Sequence of chain 1.B:
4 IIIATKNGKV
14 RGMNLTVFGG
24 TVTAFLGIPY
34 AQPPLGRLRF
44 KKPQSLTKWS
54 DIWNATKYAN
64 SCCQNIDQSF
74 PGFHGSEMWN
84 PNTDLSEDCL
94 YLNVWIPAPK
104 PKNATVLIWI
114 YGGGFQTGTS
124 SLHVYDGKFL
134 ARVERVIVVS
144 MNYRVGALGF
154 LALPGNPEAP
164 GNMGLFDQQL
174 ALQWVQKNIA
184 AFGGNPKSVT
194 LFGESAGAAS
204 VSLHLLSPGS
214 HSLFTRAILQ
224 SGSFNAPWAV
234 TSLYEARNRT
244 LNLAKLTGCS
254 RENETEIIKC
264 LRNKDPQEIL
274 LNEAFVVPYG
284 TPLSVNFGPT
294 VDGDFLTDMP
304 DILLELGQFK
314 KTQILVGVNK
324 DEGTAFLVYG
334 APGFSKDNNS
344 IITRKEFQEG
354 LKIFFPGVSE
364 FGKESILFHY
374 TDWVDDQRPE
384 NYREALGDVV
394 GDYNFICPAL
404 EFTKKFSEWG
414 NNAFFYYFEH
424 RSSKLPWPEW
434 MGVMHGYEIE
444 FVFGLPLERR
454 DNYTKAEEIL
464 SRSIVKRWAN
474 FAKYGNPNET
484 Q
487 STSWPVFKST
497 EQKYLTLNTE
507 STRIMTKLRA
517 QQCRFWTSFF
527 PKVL

Binding-site contacts:
Ligand atom C3 contacts residue ASN17 of chain 1.B at 3.7 Å.
Ligand atom C4 contacts residue ASN17 of chain 1.B at 4.2 Å.
Ligand atom C7 contacts residue ASN17 of chain 1.B at 3.1 Å.
Ligand atom O5 contacts residue THR24 of chain 1.B at 4.1 Å.
Ligand atom C2 contacts residue ASN17 of chain 1.B at 2.4 Å.
Ligand atom O6 contacts residue ALA101 of chain 1.B at 3.2 Å.
Ligand atom C1 contacts residue ASN17 of chain 1.B at 1.4 Å.
Ligand atom O7 contacts residue ASN17 of chain 1.B at 3.0 Å (h-bond).
Ligand atom N2 contacts residue ASN17 of chain 1.B at 2.8 Å (h-bond).
Ligand atom O5 contacts residue ASN17 of chain 1.B at 2.4 Å (h-bond).
Ligand atom C8 contacts residue ASN17 of chain 1.B at 4.3 Å.
Ligand atom C5 contacts residue ASN17 of chain 1.B at 3.7 Å.
Ligand atom O6 contacts residue THR24 of chain 1.B at 4.1 Å.

A protein and the small-molecule ligand that binds it are described below.
Small molecule (SMILES): CC(=O)N[C@@H]1[C@@H](O)[C@H](O)[C@@H](CO)O[C@H]1O